Binding-site contacts:
Ligand atom C4 contacts residue ASN714 of chain 1.A at 4.2 Å.
Ligand atom C6 contacts residue GLN923 of chain 1.A at 4.2 Å.
Ligand atom C7 contacts residue ASN714 of chain 1.A at 3.6 Å.
Ligand atom C5 contacts residue LEU919 of chain 1.A at 4.3 Å (hydrophobic).
Ligand atom C8 contacts residue LEU919 of chain 1.A at 3.8 Å (hydrophobic).
Ligand atom C2 contacts residue ASN714 of chain 1.A at 2.5 Å.
Ligand atom O7 contacts residue ASN714 of chain 1.A at 3.8 Å.
Ligand atom C1 contacts residue ASN714 of chain 1.A at 1.4 Å.
Ligand atom O7 contacts residue GLN1068 of chain 1.A at 3.7 Å.
Ligand atom C8 contacts residue THR713 of chain 1.A at 4.3 Å.
Ligand atom C3 contacts residue ASN714 of chain 1.A at 3.8 Å.
Ligand atom O7 contacts residue LEU919 of chain 1.A at 3.8 Å.
Ligand atom O6 contacts residue GLN923 of chain 1.A at 3.0 Å (h-bond).
Ligand atom O4 contacts residue LEU919 of chain 1.A at 4.3 Å.
Ligand atom O5 contacts residue ASN714 of chain 1.A at 2.4 Å (h-bond).
Ligand atom C5 contacts residue ASN714 of chain 1.A at 3.6 Å.
Ligand atom C7 contacts residue LEU919 of chain 1.A at 3.8 Å (hydrophobic).
Ligand atom N2 contacts residue ASN714 of chain 1.A at 2.9 Å (h-bond).

The small molecule below binds the protein below.
Small molecule (SMILES): CC(=O)N[C@H]1[C@H](O[C@H]2[C@H](O)[C@@H](NC(C)=O)CO[C@@H]2CO)O[C@H](CO)[C@@H](O)[C@@H]1O

Sequence of chain 1.A:
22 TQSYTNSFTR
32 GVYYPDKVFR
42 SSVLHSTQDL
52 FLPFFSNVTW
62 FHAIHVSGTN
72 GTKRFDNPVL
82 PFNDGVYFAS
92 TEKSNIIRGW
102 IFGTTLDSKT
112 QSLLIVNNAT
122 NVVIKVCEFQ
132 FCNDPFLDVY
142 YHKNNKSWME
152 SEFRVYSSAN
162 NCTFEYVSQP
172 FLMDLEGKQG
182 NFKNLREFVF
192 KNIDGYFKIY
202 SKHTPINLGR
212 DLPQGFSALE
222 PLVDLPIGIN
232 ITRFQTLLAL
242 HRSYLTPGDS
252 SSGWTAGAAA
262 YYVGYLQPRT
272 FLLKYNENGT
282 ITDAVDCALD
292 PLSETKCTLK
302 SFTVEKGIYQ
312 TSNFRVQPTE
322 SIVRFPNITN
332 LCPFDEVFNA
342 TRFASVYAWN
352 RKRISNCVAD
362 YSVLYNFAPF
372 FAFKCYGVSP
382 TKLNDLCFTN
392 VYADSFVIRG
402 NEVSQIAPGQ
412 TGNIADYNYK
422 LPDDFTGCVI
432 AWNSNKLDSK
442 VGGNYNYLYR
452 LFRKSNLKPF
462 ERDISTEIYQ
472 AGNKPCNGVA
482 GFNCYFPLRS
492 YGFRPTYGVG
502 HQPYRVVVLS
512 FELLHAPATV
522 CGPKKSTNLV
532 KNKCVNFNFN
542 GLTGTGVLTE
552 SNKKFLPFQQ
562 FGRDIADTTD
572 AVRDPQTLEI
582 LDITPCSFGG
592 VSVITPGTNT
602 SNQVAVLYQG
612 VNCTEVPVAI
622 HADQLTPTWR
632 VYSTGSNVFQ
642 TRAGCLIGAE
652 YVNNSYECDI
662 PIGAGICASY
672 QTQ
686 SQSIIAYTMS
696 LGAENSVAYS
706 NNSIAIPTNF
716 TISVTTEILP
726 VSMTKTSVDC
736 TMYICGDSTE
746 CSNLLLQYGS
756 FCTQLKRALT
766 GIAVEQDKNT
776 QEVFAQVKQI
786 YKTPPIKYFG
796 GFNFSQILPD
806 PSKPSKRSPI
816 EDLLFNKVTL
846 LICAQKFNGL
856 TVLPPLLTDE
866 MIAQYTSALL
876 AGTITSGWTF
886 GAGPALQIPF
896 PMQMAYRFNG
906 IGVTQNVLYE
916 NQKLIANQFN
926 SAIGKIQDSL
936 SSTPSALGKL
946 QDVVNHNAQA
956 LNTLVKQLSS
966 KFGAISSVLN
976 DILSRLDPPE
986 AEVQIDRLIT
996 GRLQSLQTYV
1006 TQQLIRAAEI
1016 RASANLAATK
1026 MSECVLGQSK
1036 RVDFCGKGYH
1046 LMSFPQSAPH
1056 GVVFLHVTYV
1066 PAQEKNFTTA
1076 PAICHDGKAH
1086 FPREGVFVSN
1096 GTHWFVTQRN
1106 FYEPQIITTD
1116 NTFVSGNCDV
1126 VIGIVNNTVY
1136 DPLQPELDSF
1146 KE